Sequence of chain 1.S:
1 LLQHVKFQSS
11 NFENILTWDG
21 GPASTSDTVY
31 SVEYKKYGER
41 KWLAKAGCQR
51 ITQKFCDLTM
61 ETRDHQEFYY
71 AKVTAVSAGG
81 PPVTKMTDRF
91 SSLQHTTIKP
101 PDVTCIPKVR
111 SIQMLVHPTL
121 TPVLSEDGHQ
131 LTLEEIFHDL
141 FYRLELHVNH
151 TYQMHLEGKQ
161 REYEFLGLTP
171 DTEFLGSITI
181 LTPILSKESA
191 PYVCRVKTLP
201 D

Binding-site contacts:
Ligand atom C1 contacts residue THR151 of chain 1.S at 4.2 Å.
Ligand atom C8 contacts residue TYR152 of chain 1.S at 3.6 Å (hydrophobic).
Ligand atom C8 contacts residue SER103 of chain 1.U at 4.2 Å.
Ligand atom C4 contacts residue ASN149 of chain 1.S at 4.2 Å.
Ligand atom C2 contacts residue THR169 of chain 1.S at 4.1 Å.
Ligand atom O4 contacts residue PHE174 of chain 1.S at 4.0 Å.
Ligand atom O4 contacts residue LEU168 of chain 1.S at 3.8 Å.
Ligand atom C7 contacts residue ASN149 of chain 1.S at 3.5 Å.
Ligand atom C2 contacts residue ASN149 of chain 1.S at 2.4 Å.
Ligand atom O5 contacts residue ASN149 of chain 1.S at 2.4 Å (h-bond).
Ligand atom C6 contacts residue LEU168 of chain 1.S at 3.9 Å (hydrophobic).
Ligand atom O3 contacts residue THR169 of chain 1.S at 2.9 Å (h-bond).
Ligand atom C6 contacts residue MET154 of chain 1.S at 4.1 Å (hydrophobic).
Ligand atom C6 contacts residue TYR152 of chain 1.S at 3.6 Å (hydrophobic).
Ligand atom C6 contacts residue VAL148 of chain 1.S at 4.5 Å (hydrophobic).
Ligand atom C8 contacts residue GLU102 of chain 1.U at 3.4 Å.
Ligand atom C1 contacts residue ASN149 of chain 1.S at 1.4 Å.
Ligand atom O7 contacts residue ASN149 of chain 1.S at 3.7 Å.
Ligand atom C4 contacts residue PHE174 of chain 1.S at 4.0 Å (hydrophobic).
Ligand atom C5 contacts residue TYR152 of chain 1.S at 4.1 Å (hydrophobic).
Ligand atom O4 contacts residue THR169 of chain 1.S at 3.1 Å (h-bond).
Ligand atom N2 contacts residue THR151 of chain 1.S at 3.6 Å.
Ligand atom C3 contacts residue ASN149 of chain 1.S at 3.8 Å.
Ligand atom O5 contacts residue TYR152 of chain 1.S at 3.7 Å.
Ligand atom O5 contacts residue TYR152 of chain 1.S at 4.3 Å.
Ligand atom C8 contacts residue THR151 of chain 1.S at 4.0 Å.
Ligand atom C4 contacts residue THR169 of chain 1.S at 4.3 Å.
Ligand atom C5 contacts residue VAL148 of chain 1.S at 4.4 Å (hydrophobic).
Ligand atom C1 contacts residue TYR152 of chain 1.S at 4.1 Å (hydrophobic).
Ligand atom O3 contacts residue THR172 of chain 1.S at 3.7 Å.
Ligand atom C6 contacts residue VAL148 of chain 1.S at 4.4 Å (hydrophobic).
Ligand atom C7 contacts residue THR151 of chain 1.S at 4.3 Å.
Ligand atom O5 contacts residue VAL148 of chain 1.S at 3.6 Å.
Ligand atom C6 contacts residue TYR152 of chain 1.S at 3.5 Å (hydrophobic).
Ligand atom N2 contacts residue ASN149 of chain 1.S at 2.9 Å (h-bond).
Ligand atom C5 contacts residue ASN149 of chain 1.S at 3.7 Å.
Ligand atom O6 contacts residue VAL148 of chain 1.S at 4.1 Å.
Ligand atom C5 contacts residue TYR152 of chain 1.S at 3.8 Å (hydrophobic).
Ligand atom C1 contacts residue VAL148 of chain 1.S at 4.3 Å (hydrophobic).
Ligand atom C3 contacts residue THR169 of chain 1.S at 4.1 Å.

This protein binds this small molecule.
Small molecule (SMILES): CC(=O)N[C@H]1[C@H](O[C@H]2[C@H](O[C@@H]3O[C@@H](C)[C@@H](O)[C@@H](O)[C@@H]3O)[C@@H](NC(C)=O)CO[C@@H]2CO[C@@H]2O[C@@H](C)[C@@H](O)[C@@H](O)[C@@H]2O)O[C@H](CO)[C@@H](O[C@@H]2O[C@H](CO)[C@@H](O)[C@H](O)[C@@H]2O)[C@@H]1O

Sequence of chain 1.U:
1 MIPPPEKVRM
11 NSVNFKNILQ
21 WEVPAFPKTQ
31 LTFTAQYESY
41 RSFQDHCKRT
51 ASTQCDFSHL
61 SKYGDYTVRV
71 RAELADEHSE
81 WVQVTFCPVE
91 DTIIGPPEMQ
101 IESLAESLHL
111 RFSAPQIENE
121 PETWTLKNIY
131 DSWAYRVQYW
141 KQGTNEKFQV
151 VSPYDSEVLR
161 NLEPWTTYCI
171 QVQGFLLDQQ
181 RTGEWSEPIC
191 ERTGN